Binding-site contacts:
Ligand atom C2' contacts residue VAL29 of chain 1.DB at 3.8 Å (hydrophobic).
Ligand atom N1 contacts residue ARG28 of chain 1.DB at 4.2 Å.
Ligand atom O2 contacts residue GLN27 of chain 1.DB at 2.9 Å (h-bond).
Ligand atom C2 contacts residue HIS214 of chain 1.EB at 4.0 Å.
Ligand atom C2' contacts residue ARG26 of chain 1.DB at 4.0 Å.
Ligand atom N2 contacts residue VAL29 of chain 1.DB at 3.8 Å.
Ligand atom N3 contacts residue HIS214 of chain 1.EB at 3.1 Å.
Ligand atom C2 contacts residue ARG28 of chain 1.DB at 3.7 Å.
Ligand atom O6 contacts residue HIS214 of chain 1.EB at 2.7 Å (h-bond).
Ligand atom C4 contacts residue PHE207 of chain 1.EB at 4.1 Å (hydrophobic).
Ligand atom C4 contacts residue HIS214 of chain 1.EB at 3.6 Å.
Ligand atom C4 contacts residue THR139 of chain 1.EB at 4.2 Å.
Ligand atom O4 contacts residue HIS214 of chain 1.EB at 3.4 Å.
Ligand atom O4 contacts residue ASP208 of chain 1.EB at 3.0 Å (salt-bridge).
Ligand atom O2' contacts residue GLY137 of chain 1.EB at 3.7 Å.
Ligand atom C2 contacts residue GLN27 of chain 1.DB at 4.0 Å.
Ligand atom O6 contacts residue ASP208 of chain 1.EB at 2.9 Å (salt-bridge).
Ligand atom O2' contacts residue ARG26 of chain 1.DB at 2.6 Å (salt-bridge).
Ligand atom O4 contacts residue SER205 of chain 1.EB at 4.0 Å.
Ligand atom N1 contacts residue VAL29 of chain 1.DB at 4.1 Å.
Ligand atom C1' contacts residue GLY137 of chain 1.EB at 3.9 Å.
Ligand atom N9 contacts residue VAL29 of chain 1.DB at 4.0 Å.
Ligand atom O4 contacts residue PHE207 of chain 1.EB at 3.2 Å.
Ligand atom C2 contacts residue VAL29 of chain 1.DB at 3.6 Å (hydrophobic).
Ligand atom O2 contacts residue GLY137 of chain 1.EB at 3.2 Å (h-bond).
Ligand atom C2 contacts residue GLN27 of chain 1.DB at 4.0 Å.
Ligand atom N2 contacts residue GLN27 of chain 1.DB at 3.3 Å.
Ligand atom C6 contacts residue ASP208 of chain 1.EB at 4.2 Å.
Ligand atom N1 contacts residue HIS214 of chain 1.EB at 3.1 Å (h-bond).
Ligand atom N3 contacts residue GLN27 of chain 1.DB at 4.1 Å.
Ligand atom C4 contacts residue ASP208 of chain 1.EB at 4.1 Å.
Ligand atom N2 contacts residue ARG28 of chain 1.DB at 2.7 Å (salt-bridge).
Ligand atom C2 contacts residue GLY137 of chain 1.EB at 4.2 Å.
Ligand atom C4 contacts residue VAL29 of chain 1.DB at 3.5 Å (hydrophobic).
Ligand atom N3 contacts residue VAL29 of chain 1.DB at 3.3 Å.
Ligand atom C5 contacts residue VAL29 of chain 1.DB at 4.1 Å (hydrophobic).
Ligand atom O2 contacts residue HIS214 of chain 1.EB at 4.2 Å.
Ligand atom C6 contacts residue HIS214 of chain 1.EB at 3.2 Å.
Ligand atom O6 contacts residue ARG212 of chain 1.EB at 3.7 Å.
Ligand atom C2 contacts residue HIS214 of chain 1.EB at 4.1 Å.

Sequence of chain 1.DB:
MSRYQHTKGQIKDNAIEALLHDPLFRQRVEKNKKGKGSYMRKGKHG

This protein binds this small molecule.
Small molecule (SMILES): Nc1ccn([C@@H]2O[C@H](COP(=O)=O)[C@@H](O[P](=O)(O)OC[C@H]3O[C@@H](n4ccc(N)nc4=O)[C@H](O)[C@@H]3O[P](=O)(O)OC[C@H]3O[C@@H](n4ccc(N)nc4=O)[C@H](O)[C@@H]3O[P](=O)(O)OC[C@H]3O[C@@H](n4ccc(=O)[nH]c4=O)[C@H](O)[C@@H]3O[P](=O)(O)OC[C@H]3O[C@@H](n4cnc5c(=O)nc(N)[nH]c54)[C@H](O)[C@@H]3O)[C@H]2O)c(=O)n1

Sequence of chain 1.EB:
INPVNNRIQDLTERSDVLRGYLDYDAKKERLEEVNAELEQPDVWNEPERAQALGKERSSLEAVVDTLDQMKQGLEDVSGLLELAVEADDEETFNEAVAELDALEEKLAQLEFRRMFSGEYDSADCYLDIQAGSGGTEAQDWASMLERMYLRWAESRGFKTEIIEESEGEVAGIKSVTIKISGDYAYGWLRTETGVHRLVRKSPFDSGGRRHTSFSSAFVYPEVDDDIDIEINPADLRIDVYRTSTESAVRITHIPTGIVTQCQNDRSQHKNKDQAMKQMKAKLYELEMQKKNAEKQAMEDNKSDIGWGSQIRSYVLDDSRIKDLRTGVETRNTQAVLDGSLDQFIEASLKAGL